This protein binds this small molecule.
Small molecule (SMILES): NCC(=O)O

Binding-site contacts:
Ligand atom O contacts residue SER309 of chain 1.B at 4.3 Å.
Ligand atom C contacts residue SER309 of chain 1.B at 3.5 Å.
Ligand atom CA contacts residue ARG241 of chain 1.B at 3.5 Å.
Ligand atom N contacts residue PHE312 of chain 1.B at 4.2 Å.
Ligand atom CA contacts residue GLN53 of chain 1.B at 4.1 Å.
Ligand atom OXT contacts residue SER309 of chain 1.B at 3.7 Å.
Ligand atom C contacts residue GLN53 of chain 1.B at 3.5 Å.
Ligand atom N contacts residue ASN311 of chain 1.B at 3.7 Å.
Ligand atom OXT contacts residue ARG241 of chain 1.B at 2.7 Å (salt-bridge).
Ligand atom O contacts residue GLN53 of chain 1.B at 2.5 Å (h-bond).
Ligand atom CA contacts residue SER309 of chain 1.B at 3.2 Å.
Ligand atom N contacts residue SER309 of chain 1.B at 3.6 Å.
Ligand atom N contacts residue GLN53 of chain 1.B at 3.6 Å.
Ligand atom CA contacts residue ASN311 of chain 1.B at 3.7 Å.
Ligand atom C contacts residue ARG241 of chain 1.B at 3.6 Å.

Sequence of chain 1.B:
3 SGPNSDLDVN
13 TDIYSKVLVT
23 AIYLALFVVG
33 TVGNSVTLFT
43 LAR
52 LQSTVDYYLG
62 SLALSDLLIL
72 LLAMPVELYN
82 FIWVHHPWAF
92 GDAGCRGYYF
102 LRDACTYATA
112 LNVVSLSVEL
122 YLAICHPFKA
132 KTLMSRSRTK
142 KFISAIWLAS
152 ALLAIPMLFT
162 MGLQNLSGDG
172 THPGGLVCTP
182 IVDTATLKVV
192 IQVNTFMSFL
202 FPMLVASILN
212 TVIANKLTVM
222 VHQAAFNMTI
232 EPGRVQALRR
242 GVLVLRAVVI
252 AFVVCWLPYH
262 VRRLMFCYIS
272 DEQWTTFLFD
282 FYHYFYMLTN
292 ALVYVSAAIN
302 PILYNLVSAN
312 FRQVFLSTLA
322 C